Binding-site contacts:
Ligand atom CAB contacts residue MET272 of chain 1.A at 3.8 Å (hydrophobic).
Ligand atom CAC contacts residue ILE400 of chain 1.A at 4.0 Å (hydrophobic).
Ligand atom CAU contacts residue ALA277 of chain 1.A at 4.0 Å (hydrophobic).
Ligand atom CAE contacts residue ALA277 of chain 1.A at 3.6 Å (hydrophobic).
Ligand atom CAB contacts residue ALA396 of chain 1.A at 4.2 Å (hydrophobic).
Ligand atom CAS contacts residue ALA277 of chain 1.A at 4.0 Å (hydrophobic).
Ligand atom CAC contacts residue ARG276 of chain 1.A at 3.9 Å.
Ligand atom CAA contacts residue MET272 of chain 1.A at 3.7 Å (hydrophobic).
Ligand atom OAG contacts residue LEU281 of chain 1.A at 4.3 Å.
Ligand atom CBA contacts residue MET272 of chain 1.A at 4.4 Å (hydrophobic).

Sequence of chain 1.A:
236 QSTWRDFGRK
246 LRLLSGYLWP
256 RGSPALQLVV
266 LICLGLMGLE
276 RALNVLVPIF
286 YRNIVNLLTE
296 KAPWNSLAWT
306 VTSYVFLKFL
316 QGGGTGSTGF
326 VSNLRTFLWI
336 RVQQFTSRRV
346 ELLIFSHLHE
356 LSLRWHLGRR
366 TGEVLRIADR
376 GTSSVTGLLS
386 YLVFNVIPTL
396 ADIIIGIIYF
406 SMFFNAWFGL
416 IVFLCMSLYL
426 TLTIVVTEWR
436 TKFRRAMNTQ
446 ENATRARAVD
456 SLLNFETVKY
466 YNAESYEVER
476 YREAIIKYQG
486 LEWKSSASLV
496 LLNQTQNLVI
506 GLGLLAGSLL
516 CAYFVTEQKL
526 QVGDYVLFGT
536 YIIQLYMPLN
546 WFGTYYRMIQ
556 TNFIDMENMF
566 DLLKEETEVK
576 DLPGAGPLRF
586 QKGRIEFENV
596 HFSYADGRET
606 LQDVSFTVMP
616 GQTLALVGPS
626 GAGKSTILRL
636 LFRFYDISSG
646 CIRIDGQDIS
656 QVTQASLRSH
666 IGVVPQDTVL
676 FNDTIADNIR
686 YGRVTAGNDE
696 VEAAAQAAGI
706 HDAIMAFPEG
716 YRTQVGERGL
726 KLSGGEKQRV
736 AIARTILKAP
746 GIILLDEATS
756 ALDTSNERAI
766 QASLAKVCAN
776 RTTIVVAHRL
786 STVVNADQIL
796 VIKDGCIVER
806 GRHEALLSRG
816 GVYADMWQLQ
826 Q

This protein binds this small molecule.
Small molecule (SMILES): CC(C)CCC[C@@H](C)[C@H]1CC[C@H]2[C@@H]3CC=C4C[C@@H](OC(=O)CCC(=O)O)CC[C@]4(C)[C@H]3CC[C@]12C